This small molecule binds to this protein.
Small molecule (SMILES): C[C@H](N)C(=O)N[C@@H](CCCN=C(N)N)C(=O)N[C@H](C(=O)N[C@@H](CCCCN)C(=O)N[C@H](C=O)CCC(N)=O)[C@@H](C)OP(=O)(O)O

Binding-site contacts:
Ligand atom CB contacts residue GLU66 of chain 1.B at 3.5 Å.
Ligand atom CA contacts residue GLU77 of chain 1.B at 3.9 Å.
Ligand atom P contacts residue HIS81 of chain 1.B at 4.0 Å.
Ligand atom CA contacts residue GLU66 of chain 1.B at 3.7 Å.
Ligand atom CB contacts residue ASP72 of chain 1.B at 3.9 Å.
Ligand atom O contacts residue GLU64 of chain 1.B at 4.1 Å.
Ligand atom O1P contacts residue LYS63 of chain 1.B at 3.8 Å.
Ligand atom CB contacts residue GLY67 of chain 1.B at 3.3 Å.
Ligand atom C contacts residue GLU66 of chain 1.B at 3.9 Å.
Ligand atom O1P contacts residue HIS81 of chain 1.B at 3.1 Å (h-bond).
Ligand atom CA contacts residue GLU66 of chain 1.B at 4.0 Å.
Ligand atom O contacts residue GLU66 of chain 1.B at 2.9 Å (salt-bridge).
Ligand atom C contacts residue GLU64 of chain 1.B at 3.9 Å.
Ligand atom CB contacts residue TRP68 of chain 1.B at 4.1 Å (hydrophobic).
Ligand atom C contacts residue GLU66 of chain 1.B at 4.0 Å.
Ligand atom NH1 contacts residue GLY67 of chain 1.B at 4.1 Å.
Ligand atom O contacts residue HIS81 of chain 1.B at 2.7 Å.
Ligand atom CB contacts residue GLU64 of chain 1.B at 4.2 Å.
Ligand atom CA contacts residue ASP72 of chain 1.B at 4.0 Å.
Ligand atom N contacts residue GLU66 of chain 1.B at 3.3 Å (salt-bridge).
Ligand atom N contacts residue ASP72 of chain 1.B at 3.7 Å.
Ligand atom N contacts residue GLU66 of chain 1.B at 4.1 Å.
Ligand atom N contacts residue HIS81 of chain 1.B at 4.1 Å.
Ligand atom N contacts residue GLU77 of chain 1.B at 2.5 Å (salt-bridge).
Ligand atom CG contacts residue GLU66 of chain 1.B at 4.0 Å.
Ligand atom CA contacts residue GLU64 of chain 1.B at 3.4 Å.
Ligand atom CA contacts residue GLY67 of chain 1.B at 3.9 Å.
Ligand atom O3P contacts residue LYS63 of chain 1.B at 2.6 Å (salt-bridge).
Ligand atom P contacts residue LYS63 of chain 1.B at 3.8 Å.
Ligand atom CG2 contacts residue LYS63 of chain 1.B at 4.2 Å.
Ligand atom O contacts residue LEU65 of chain 1.B at 3.4 Å.
Ligand atom O contacts residue GLU66 of chain 1.B at 3.9 Å.
Ligand atom CA contacts residue HIS81 of chain 1.B at 4.0 Å.
Ligand atom CD contacts residue GLU66 of chain 1.B at 3.8 Å.
Ligand atom N contacts residue GLU64 of chain 1.B at 3.4 Å (salt-bridge).
Ligand atom C contacts residue HIS81 of chain 1.B at 3.6 Å.
Ligand atom OG1 contacts residue HIS81 of chain 1.B at 3.6 Å (h-bond).
Ligand atom N contacts residue HIS81 of chain 1.B at 4.1 Å.
Ligand atom N contacts residue GLU66 of chain 1.B at 4.0 Å.
Ligand atom NH2 contacts residue GLU66 of chain 1.B at 3.9 Å.

Sequence of chain 1.B:
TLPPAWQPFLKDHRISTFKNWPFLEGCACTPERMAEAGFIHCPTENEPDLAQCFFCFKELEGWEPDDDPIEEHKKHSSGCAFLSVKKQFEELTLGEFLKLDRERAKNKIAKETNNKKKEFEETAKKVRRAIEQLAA